Sequence of chain 1.B:
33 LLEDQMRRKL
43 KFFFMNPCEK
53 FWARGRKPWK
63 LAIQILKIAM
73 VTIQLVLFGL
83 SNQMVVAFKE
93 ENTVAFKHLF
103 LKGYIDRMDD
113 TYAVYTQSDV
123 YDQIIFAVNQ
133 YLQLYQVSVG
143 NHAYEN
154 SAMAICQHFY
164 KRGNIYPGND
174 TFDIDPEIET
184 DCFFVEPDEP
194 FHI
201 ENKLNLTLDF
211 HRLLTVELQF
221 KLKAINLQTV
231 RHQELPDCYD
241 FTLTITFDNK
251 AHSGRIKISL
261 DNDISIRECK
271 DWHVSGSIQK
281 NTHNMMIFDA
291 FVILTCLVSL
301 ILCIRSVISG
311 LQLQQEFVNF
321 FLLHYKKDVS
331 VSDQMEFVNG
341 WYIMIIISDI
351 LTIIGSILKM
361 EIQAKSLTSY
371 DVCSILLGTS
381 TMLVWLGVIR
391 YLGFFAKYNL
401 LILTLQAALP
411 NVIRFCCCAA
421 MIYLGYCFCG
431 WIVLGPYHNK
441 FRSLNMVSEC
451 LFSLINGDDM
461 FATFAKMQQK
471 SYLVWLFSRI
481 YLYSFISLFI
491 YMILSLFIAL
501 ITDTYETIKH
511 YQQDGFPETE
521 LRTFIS

Sequence of chain 1.A:
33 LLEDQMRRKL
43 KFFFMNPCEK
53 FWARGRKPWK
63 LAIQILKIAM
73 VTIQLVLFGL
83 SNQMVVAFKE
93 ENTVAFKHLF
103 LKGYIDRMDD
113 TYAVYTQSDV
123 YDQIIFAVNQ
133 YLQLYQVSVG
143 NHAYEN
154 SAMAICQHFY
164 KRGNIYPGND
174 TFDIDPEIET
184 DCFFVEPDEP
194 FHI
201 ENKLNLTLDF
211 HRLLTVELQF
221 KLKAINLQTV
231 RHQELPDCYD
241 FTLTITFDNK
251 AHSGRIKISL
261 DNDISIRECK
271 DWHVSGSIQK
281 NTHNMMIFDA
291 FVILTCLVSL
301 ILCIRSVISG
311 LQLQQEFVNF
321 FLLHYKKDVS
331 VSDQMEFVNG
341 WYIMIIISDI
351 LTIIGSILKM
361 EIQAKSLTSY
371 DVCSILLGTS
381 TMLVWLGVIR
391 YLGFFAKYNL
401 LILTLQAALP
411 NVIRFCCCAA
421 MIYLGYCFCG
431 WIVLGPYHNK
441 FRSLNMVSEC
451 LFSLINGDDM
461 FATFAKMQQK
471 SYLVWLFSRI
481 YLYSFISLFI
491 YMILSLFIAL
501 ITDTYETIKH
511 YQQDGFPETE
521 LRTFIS

This protein binds this small molecule.
Small molecule (SMILES): CC(C)CCC[C@@H](C)[C@H]1CC[C@H]2[C@@H]3CC=C4C[C@@H](OC(=O)CCC(=O)O)CC[C@]4(C)[C@H]3CC[C@]12C

Binding-site contacts:
Ligand atom OAW contacts residue LEU444 of chain 1.A at 4.1 Å.
Ligand atom CAE contacts residue SER448 of chain 1.A at 4.2 Å.
Ligand atom CAN contacts residue CYS416 of chain 1.A at 3.7 Å (hydrophobic).
Ligand atom CAU contacts residue SER448 of chain 1.A at 3.3 Å.
Ligand atom CAO contacts residue ALA420 of chain 1.A at 3.6 Å (hydrophobic).
Ligand atom OAF contacts residue LEU444 of chain 1.A at 4.1 Å.
Ligand atom CBA contacts residue Y011 of chain 1.K at 3.9 Å.
Ligand atom CAA contacts residue ALA419 of chain 1.A at 3.5 Å (hydrophobic).
Ligand atom CBF contacts residue Y011 of chain 1.K at 3.8 Å.
Ligand atom CAA contacts residue CYS416 of chain 1.A at 4.2 Å (hydrophobic).
Ligand atom CAB contacts residue ILE455 of chain 1.A at 3.9 Å (hydrophobic).
Ligand atom CAU contacts residue Y011 of chain 1.K at 4.0 Å.
Ligand atom CAC contacts residue TYR483 of chain 1.B at 4.2 Å (hydrophobic).
Ligand atom CBD contacts residue LEU424 of chain 1.A at 3.9 Å (hydrophobic).
Ligand atom CAM contacts residue LEU444 of chain 1.A at 3.8 Å (hydrophobic).
Ligand atom CAR contacts residue LEU444 of chain 1.A at 4.0 Å (hydrophobic).
Ligand atom CAY contacts residue Y011 of chain 1.K at 4.0 Å.
Ligand atom CAI contacts residue 3PE1 of chain 1.O at 3.8 Å.
Ligand atom CAR contacts residue ASN445 of chain 1.A at 4.2 Å.
Ligand atom CAS contacts residue SER448 of chain 1.A at 3.4 Å.
Ligand atom CAN contacts residue Y011 of chain 1.K at 3.6 Å.
Ligand atom CAJ contacts residue Y011 of chain 1.K at 4.0 Å.
Ligand atom OAG contacts residue Y011 of chain 1.K at 3.0 Å.
Ligand atom CBB contacts residue TYR423 of chain 1.A at 4.2 Å (hydrophobic).
Ligand atom CAV contacts residue 3PE1 of chain 1.O at 3.6 Å.
Ligand atom CAP contacts residue ALA420 of chain 1.A at 4.1 Å (hydrophobic).
Ligand atom CAJ contacts residue TYR423 of chain 1.A at 3.9 Å (hydrophobic).
Ligand atom CAT contacts residue Y011 of chain 1.K at 3.8 Å.
Ligand atom CAC contacts residue Y011 of chain 1.K at 3.3 Å.
Ligand atom CAN contacts residue ALA420 of chain 1.A at 3.9 Å (hydrophobic).
Ligand atom CAE contacts residue TYR423 of chain 1.A at 3.3 Å (hydrophobic).
Ligand atom CAR contacts residue Y011 of chain 1.K at 4.2 Å.
Ligand atom CAB contacts residue TYR423 of chain 1.A at 4.1 Å (hydrophobic).
Ligand atom CBE contacts residue Y011 of chain 1.K at 3.9 Å.
Ligand atom CBC contacts residue Y011 of chain 1.K at 4.1 Å.
Ligand atom OAW contacts residue 3PE1 of chain 1.O at 4.0 Å.
Ligand atom CAS contacts residue Y011 of chain 1.K at 3.7 Å.
Ligand atom CAO contacts residue Y011 of chain 1.K at 4.1 Å.
Ligand atom CAJ contacts residue ALA420 of chain 1.A at 4.0 Å (hydrophobic).
Ligand atom CAE contacts residue LEU424 of chain 1.A at 3.8 Å (hydrophobic).